A small-molecule ligand and the protein it binds are described below.
Small molecule (SMILES): CC(=O)N[C@H]1[C@H](O[C@H]2[C@H](O)[C@@H](NC(C)=O)CO[C@@H]2CO)O[C@H](CO)[C@@H](O[C@@H]2O[C@H](CO[C@H]3O[C@H](CO[C@H]4O[C@H](CO)[C@@H](O)[C@H](O)[C@@H]4O)[C@@H](O)[C@H](O[C@H]4O[C@H](CO)[C@@H](O)[C@H](O)[C@@H]4O)[C@@H]3O)[C@@H](O)[C@H](O)[C@@H]2O)[C@@H]1O

Binding-site contacts:
Ligand atom O2 contacts residue TRP65 of chain 1.L at 3.3 Å (h-bond).
Ligand atom C3 contacts residue ASN239 of chain 1.I at 3.8 Å.
Ligand atom O2 contacts residue TYR28 of chain 1.L at 3.6 Å.
Ligand atom C4 contacts residue ARG64 of chain 1.L at 4.2 Å.
Ligand atom O3 contacts residue TYR28 of chain 1.L at 3.9 Å.
Ligand atom O3 contacts residue GLY66 of chain 1.L at 3.7 Å.
Ligand atom C3 contacts residue TRP65 of chain 1.L at 4.0 Å (hydrophobic).
Ligand atom C4 contacts residue TRP65 of chain 1.L at 4.0 Å (hydrophobic).
Ligand atom C5 contacts residue ARG64 of chain 1.L at 4.0 Å.
Ligand atom C1 contacts residue TYR28 of chain 1.L at 4.0 Å (hydrophobic).
Ligand atom O4 contacts residue TRP65 of chain 1.L at 3.3 Å.
Ligand atom O6 contacts residue TRP65 of chain 1.L at 4.3 Å.
Ligand atom O3 contacts residue GLY66 of chain 1.L at 3.0 Å (h-bond).
Ligand atom C2 contacts residue ARG64 of chain 1.L at 4.2 Å.
Ligand atom C6 contacts residue ARG64 of chain 1.L at 3.6 Å.
Ligand atom C8 contacts residue TYR28 of chain 1.L at 3.5 Å (hydrophobic).
Ligand atom O4 contacts residue ARG64 of chain 1.L at 3.5 Å (salt-bridge).
Ligand atom C6 contacts residue TRP65 of chain 1.L at 4.2 Å (hydrophobic).
Ligand atom C7 contacts residue ASN239 of chain 1.I at 3.2 Å.
Ligand atom O6 contacts residue ASN239 of chain 1.I at 3.8 Å.
Ligand atom O3 contacts residue PRO67 of chain 1.L at 3.1 Å.
Ligand atom O6 contacts residue ARG64 of chain 1.L at 2.6 Å (salt-bridge).
Ligand atom C7 contacts residue TYR28 of chain 1.L at 3.6 Å (hydrophobic).
Ligand atom C3 contacts residue PRO67 of chain 1.L at 4.3 Å (hydrophobic).
Ligand atom O7 contacts residue ASN242 of chain 1.I at 3.7 Å.
Ligand atom O3 contacts residue TRP65 of chain 1.L at 3.0 Å.
Ligand atom O5 contacts residue THR241 of chain 1.I at 3.7 Å.
Ligand atom O4 contacts residue TYR28 of chain 1.L at 3.3 Å.
Ligand atom C3 contacts residue GLY66 of chain 1.L at 3.7 Å.
Ligand atom C2 contacts residue TRP65 of chain 1.L at 4.2 Å (hydrophobic).
Ligand atom O7 contacts residue ASN239 of chain 1.I at 3.0 Å (h-bond).
Ligand atom C2 contacts residue ASN239 of chain 1.I at 2.5 Å.
Ligand atom O4 contacts residue GLY66 of chain 1.L at 2.8 Å (h-bond).
Ligand atom O5 contacts residue ASN239 of chain 1.I at 2.3 Å (h-bond).
Ligand atom C5 contacts residue ASN239 of chain 1.I at 3.6 Å.
Ligand atom C4 contacts residue ASN239 of chain 1.I at 4.2 Å.
Ligand atom C1 contacts residue ASN239 of chain 1.I at 1.4 Å.
Ligand atom O7 contacts residue TYR28 of chain 1.L at 3.0 Å.
Ligand atom N2 contacts residue ASN239 of chain 1.I at 3.0 Å (h-bond).
Ligand atom C4 contacts residue GLY66 of chain 1.L at 3.8 Å.

Sequence of chain 1.I:
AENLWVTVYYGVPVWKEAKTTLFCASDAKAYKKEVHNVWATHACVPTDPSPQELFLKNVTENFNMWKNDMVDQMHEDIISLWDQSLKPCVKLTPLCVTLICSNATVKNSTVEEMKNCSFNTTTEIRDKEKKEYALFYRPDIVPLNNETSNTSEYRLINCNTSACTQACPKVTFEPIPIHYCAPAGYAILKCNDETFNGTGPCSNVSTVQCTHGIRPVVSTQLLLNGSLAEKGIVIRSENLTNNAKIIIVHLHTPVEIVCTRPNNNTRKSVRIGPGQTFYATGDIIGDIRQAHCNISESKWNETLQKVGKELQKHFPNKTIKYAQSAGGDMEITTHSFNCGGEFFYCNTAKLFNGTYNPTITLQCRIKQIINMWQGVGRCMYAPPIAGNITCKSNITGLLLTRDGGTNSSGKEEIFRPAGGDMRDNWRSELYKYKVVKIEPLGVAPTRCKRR

Sequence of chain 1.L:
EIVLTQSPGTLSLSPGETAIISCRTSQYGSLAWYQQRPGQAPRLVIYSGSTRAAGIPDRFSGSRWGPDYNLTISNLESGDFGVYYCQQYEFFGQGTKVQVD